Binding-site contacts:
Ligand atom N4 contacts residue VAL202 of chain 10.A at 2.9 Å (h-bond).
Ligand atom C5 contacts residue ARG91 of chain 10.A at 4.1 Å.
Ligand atom N1 contacts residue GLY422 of chain 10.A at 3.0 Å (h-bond).
Ligand atom C5 contacts residue ASP201 of chain 10.A at 4.1 Å.
Ligand atom N6 contacts residue PHE421 of chain 10.A at 3.9 Å.
Ligand atom N1 contacts residue PRO203 of chain 10.A at 3.8 Å.
Ligand atom C6 contacts residue VAL202 of chain 10.A at 4.2 Å (hydrophobic).
Ligand atom C2' contacts residue HIS413 of chain 10.A at 3.8 Å.
Ligand atom N4 contacts residue ASP201 of chain 10.A at 2.5 Å.
Ligand atom C4 contacts residue VAL202 of chain 10.A at 3.7 Å (hydrophobic).
Ligand atom C6 contacts residue SER415 of chain 10.A at 4.1 Å.
Ligand atom N6 contacts residue GLY420 of chain 10.A at 3.7 Å.
Ligand atom C5 contacts residue SER415 of chain 10.A at 4.1 Å.
Ligand atom N6 contacts residue SER415 of chain 10.A at 3.6 Å.
Ligand atom C2 contacts residue GLY422 of chain 10.A at 3.3 Å.
Ligand atom C6 contacts residue PRO203 of chain 10.A at 4.0 Å (hydrophobic).
Ligand atom C4 contacts residue PRO203 of chain 10.A at 4.1 Å (hydrophobic).
Ligand atom C5 contacts residue VAL202 of chain 10.A at 3.6 Å (hydrophobic).
Ligand atom N7 contacts residue HIS413 of chain 10.A at 4.1 Å.
Ligand atom C4 contacts residue ASP201 of chain 10.A at 3.7 Å.
Ligand atom C2 contacts residue PRO203 of chain 10.A at 3.9 Å (hydrophobic).
Ligand atom C6 contacts residue GLY422 of chain 10.A at 3.8 Å.
Ligand atom C8 contacts residue HIS413 of chain 10.A at 3.8 Å.
Ligand atom N7 contacts residue SER415 of chain 10.A at 4.0 Å.
Ligand atom N1 contacts residue PRO203 of chain 10.A at 4.1 Å.
Ligand atom N7 contacts residue ASN392 of chain 10.A at 4.2 Å.
Ligand atom N3 contacts residue PRO414 of chain 10.A at 4.2 Å.
Ligand atom N1 contacts residue VAL202 of chain 10.A at 3.6 Å.
Ligand atom C5 contacts residue PRO203 of chain 10.A at 4.0 Å (hydrophobic).
Ligand atom C2 contacts residue VAL202 of chain 10.A at 4.2 Å (hydrophobic).
Ligand atom N7 contacts residue PRO203 of chain 10.A at 4.2 Å.
Ligand atom C5 contacts residue PRO203 of chain 10.A at 3.9 Å (hydrophobic).
Ligand atom C6 contacts residue PRO203 of chain 10.A at 4.0 Å (hydrophobic).
Ligand atom N3 contacts residue ASP201 of chain 10.A at 4.1 Å.
Ligand atom OP2 contacts residue ASP409 of chain 23.A at 3.2 Å (salt-bridge).
Ligand atom C2' contacts residue PRO414 of chain 10.A at 3.8 Å (hydrophobic).
Ligand atom C1' contacts residue PRO203 of chain 10.A at 4.1 Å (hydrophobic).
Ligand atom C4 contacts residue PRO203 of chain 10.A at 4.2 Å (hydrophobic).
Ligand atom N6 contacts residue GLY422 of chain 10.A at 3.4 Å (h-bond).
Ligand atom C2' contacts residue PRO203 of chain 10.A at 3.3 Å (hydrophobic).

Sequence of chain 23.A:
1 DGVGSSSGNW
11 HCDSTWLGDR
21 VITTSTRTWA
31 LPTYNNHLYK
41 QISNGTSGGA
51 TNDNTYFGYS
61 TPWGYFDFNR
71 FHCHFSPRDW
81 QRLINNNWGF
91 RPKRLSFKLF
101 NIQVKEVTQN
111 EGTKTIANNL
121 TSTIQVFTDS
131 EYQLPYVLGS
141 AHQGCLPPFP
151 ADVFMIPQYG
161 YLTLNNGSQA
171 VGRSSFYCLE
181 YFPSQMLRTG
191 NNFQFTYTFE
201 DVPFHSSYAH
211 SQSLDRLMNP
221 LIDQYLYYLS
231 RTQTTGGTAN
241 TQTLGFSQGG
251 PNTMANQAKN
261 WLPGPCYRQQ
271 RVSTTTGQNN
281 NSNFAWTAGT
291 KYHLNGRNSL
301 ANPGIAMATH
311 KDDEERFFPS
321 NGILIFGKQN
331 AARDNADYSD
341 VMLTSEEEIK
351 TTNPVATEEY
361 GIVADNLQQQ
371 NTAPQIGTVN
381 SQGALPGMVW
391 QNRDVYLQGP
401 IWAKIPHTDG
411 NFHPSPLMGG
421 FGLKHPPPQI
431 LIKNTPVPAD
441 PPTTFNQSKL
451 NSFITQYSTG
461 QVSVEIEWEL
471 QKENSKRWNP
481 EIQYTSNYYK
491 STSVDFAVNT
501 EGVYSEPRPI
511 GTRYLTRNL

The small molecule below binds the protein below.
Small molecule (SMILES): Nc1ccn([C@H]2C[C@H](O[P](=O)(O)OC[C@H]3O[C@@H](n4cnc5c(N)ncnc54)C[C@@H]3O)[C@@H](COP(=O)(O)O)O2)c(=O)n1

Sequence of chain 10.A:
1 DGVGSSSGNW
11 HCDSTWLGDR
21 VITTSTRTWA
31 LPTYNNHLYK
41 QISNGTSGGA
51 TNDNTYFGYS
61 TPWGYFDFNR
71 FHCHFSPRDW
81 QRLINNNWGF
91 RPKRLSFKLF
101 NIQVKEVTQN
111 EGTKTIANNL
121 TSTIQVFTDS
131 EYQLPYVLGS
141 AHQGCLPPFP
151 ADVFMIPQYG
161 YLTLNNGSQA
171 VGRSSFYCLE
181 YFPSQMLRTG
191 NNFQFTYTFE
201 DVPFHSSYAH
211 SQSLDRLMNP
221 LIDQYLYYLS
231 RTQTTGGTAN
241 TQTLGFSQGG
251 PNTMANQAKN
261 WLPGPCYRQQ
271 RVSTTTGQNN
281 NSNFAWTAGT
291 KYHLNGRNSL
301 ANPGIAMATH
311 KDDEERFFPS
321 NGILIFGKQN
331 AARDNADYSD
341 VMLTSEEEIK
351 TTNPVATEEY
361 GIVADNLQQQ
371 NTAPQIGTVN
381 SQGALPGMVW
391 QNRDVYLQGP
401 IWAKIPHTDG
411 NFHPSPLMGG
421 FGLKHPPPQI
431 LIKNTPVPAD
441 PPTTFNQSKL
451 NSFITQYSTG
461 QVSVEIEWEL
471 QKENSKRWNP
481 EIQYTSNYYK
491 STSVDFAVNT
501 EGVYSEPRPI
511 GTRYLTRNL